Sequence of chain 1.D:
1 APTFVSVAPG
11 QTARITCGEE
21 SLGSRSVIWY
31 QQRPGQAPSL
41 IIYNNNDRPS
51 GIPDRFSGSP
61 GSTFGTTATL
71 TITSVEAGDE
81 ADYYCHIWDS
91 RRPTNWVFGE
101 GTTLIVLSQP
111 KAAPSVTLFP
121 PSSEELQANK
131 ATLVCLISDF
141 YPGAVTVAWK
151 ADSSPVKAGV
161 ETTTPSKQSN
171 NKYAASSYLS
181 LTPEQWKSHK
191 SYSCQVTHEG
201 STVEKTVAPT

Sequence of chain 1.L:
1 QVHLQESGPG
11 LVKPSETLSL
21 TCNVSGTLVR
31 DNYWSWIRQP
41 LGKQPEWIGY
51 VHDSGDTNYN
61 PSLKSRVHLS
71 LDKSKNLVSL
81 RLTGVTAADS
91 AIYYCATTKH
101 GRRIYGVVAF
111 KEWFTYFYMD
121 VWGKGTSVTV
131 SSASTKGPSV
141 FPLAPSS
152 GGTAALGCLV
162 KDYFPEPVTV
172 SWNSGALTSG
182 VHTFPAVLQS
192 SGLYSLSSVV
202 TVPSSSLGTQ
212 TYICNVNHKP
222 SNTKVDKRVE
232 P

The protein below binds the small molecule below.
Small molecule (SMILES): CC(=O)N[C@@H]1[C@@H](O)[C@H](O)[C@@H](CO)O[C@H]1O

Sequence of chain 1.C:
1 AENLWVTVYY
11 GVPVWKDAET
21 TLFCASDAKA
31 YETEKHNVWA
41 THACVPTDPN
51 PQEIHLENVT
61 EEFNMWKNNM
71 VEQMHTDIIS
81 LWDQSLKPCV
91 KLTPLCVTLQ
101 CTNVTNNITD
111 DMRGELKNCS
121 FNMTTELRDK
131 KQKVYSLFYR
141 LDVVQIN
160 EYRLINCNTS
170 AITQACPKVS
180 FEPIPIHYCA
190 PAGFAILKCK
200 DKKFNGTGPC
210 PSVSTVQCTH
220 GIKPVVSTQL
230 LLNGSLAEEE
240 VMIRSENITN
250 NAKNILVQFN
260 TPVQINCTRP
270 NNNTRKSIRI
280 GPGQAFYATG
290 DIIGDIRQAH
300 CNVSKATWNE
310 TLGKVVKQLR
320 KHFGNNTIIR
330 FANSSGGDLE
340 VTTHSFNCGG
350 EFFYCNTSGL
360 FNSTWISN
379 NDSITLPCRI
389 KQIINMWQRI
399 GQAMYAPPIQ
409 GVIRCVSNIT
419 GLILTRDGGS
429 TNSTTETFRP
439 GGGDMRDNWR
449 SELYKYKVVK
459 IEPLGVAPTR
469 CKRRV

Binding-site contacts:
Ligand atom O7 contacts residue PHE114 of chain 1.L at 3.5 Å.
Ligand atom C8 contacts residue PHE114 of chain 1.L at 3.9 Å (hydrophobic).
Ligand atom O5 contacts residue ILE108 of chain 1.C at 3.9 Å.
Ligand atom O6 contacts residue ILE108 of chain 1.C at 3.8 Å.
Ligand atom C8 contacts residue ARG92 of chain 1.D at 3.9 Å.
Ligand atom O7 contacts residue ASP89 of chain 1.D at 4.2 Å.
Ligand atom N2 contacts residue THR94 of chain 1.D at 3.6 Å (h-bond).
Ligand atom C5 contacts residue ILE108 of chain 1.C at 4.4 Å (hydrophobic).
Ligand atom C6 contacts residue ILE108 of chain 1.C at 3.9 Å (hydrophobic).
Ligand atom C7 contacts residue ASP89 of chain 1.D at 4.2 Å.
Ligand atom C7 contacts residue THR94 of chain 1.D at 4.4 Å.
Ligand atom C7 contacts residue ASN107 of chain 1.C at 3.1 Å.
Ligand atom C8 contacts residue THR94 of chain 1.D at 4.4 Å.
Ligand atom C4 contacts residue ASN107 of chain 1.C at 4.2 Å.
Ligand atom O5 contacts residue ASN107 of chain 1.C at 2.3 Å (h-bond).
Ligand atom C8 contacts residue ASP89 of chain 1.D at 3.3 Å.
Ligand atom O7 contacts residue ASN107 of chain 1.C at 2.9 Å (h-bond).
Ligand atom C8 contacts residue TRP88 of chain 1.D at 3.9 Å (hydrophobic).
Ligand atom C5 contacts residue ASN107 of chain 1.C at 3.6 Å.
Ligand atom C8 contacts residue ASN107 of chain 1.C at 4.4 Å.
Ligand atom O3 contacts residue THR115 of chain 1.L at 3.9 Å.
Ligand atom C6 contacts residue THR109 of chain 1.C at 4.0 Å.
Ligand atom C7 contacts residue ARG92 of chain 1.D at 4.4 Å.
Ligand atom C2 contacts residue THR94 of chain 1.D at 4.3 Å.
Ligand atom C1 contacts residue ILE108 of chain 1.C at 4.3 Å (hydrophobic).
Ligand atom C3 contacts residue THR94 of chain 1.D at 4.1 Å.
Ligand atom N2 contacts residue ASN107 of chain 1.C at 3.0 Å (h-bond).
Ligand atom C2 contacts residue ASN107 of chain 1.C at 2.5 Å.
Ligand atom C1 contacts residue ASN107 of chain 1.C at 1.4 Å.
Ligand atom O7 contacts residue SER90 of chain 1.D at 4.3 Å.
Ligand atom C3 contacts residue ASN107 of chain 1.C at 3.8 Å.
Ligand atom C7 contacts residue PHE114 of chain 1.L at 3.9 Å (hydrophobic).